Sequence of chain 1.A:
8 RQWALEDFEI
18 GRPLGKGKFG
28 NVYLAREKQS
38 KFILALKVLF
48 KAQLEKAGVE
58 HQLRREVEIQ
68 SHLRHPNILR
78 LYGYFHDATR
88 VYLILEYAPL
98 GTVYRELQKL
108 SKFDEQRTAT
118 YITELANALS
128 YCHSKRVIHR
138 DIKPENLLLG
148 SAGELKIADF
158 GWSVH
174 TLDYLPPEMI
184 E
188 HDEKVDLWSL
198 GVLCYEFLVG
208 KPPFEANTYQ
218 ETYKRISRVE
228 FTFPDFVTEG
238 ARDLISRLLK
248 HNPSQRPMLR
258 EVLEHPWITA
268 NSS

The protein below binds the small molecule below.
Small molecule (SMILES): Cc1cc(CN2CCN(c3c(Br)cnc4nc(-c5ccc(N6CCN(C)CC6)cc5)[nH]c34)CC2)no1

Binding-site contacts:
Ligand atom C02 contacts residue ASN28 of chain 1.A at 3.6 Å.
Ligand atom O36 contacts residue ASN28 of chain 1.A at 2.9 Å.
Ligand atom C19 contacts residue ARG102 of chain 1.A at 3.1 Å.
Ligand atom C30 contacts residue GLY98 of chain 1.A at 3.6 Å.
Ligand atom O36 contacts residue GLY24 of chain 1.A at 3.1 Å (h-bond).
Ligand atom C29 contacts residue PRO96 of chain 1.A at 3.3 Å (hydrophobic).
Ligand atom N35 contacts residue LYS23 of chain 1.A at 3.5 Å (salt-bridge).
Ligand atom C13 contacts residue ALA95 of chain 1.A at 3.5 Å (hydrophobic).
Ligand atom C01 contacts residue ASN28 of chain 1.A at 3.3 Å.
Ligand atom C13 contacts residue ALA42 of chain 1.A at 3.6 Å (hydrophobic).
Ligand atom C13 contacts residue TYR94 of chain 1.A at 3.7 Å (hydrophobic).
Ligand atom C20 contacts residue ARG102 of chain 1.A at 2.9 Å.
Ligand atom N16 contacts residue ALA95 of chain 1.A at 2.5 Å (h-bond).
Ligand atom C13 contacts residue GLU93 of chain 1.A at 3.6 Å.
Ligand atom C01 contacts residue GLY27 of chain 1.A at 3.7 Å.
Ligand atom C18 contacts residue GLY98 of chain 1.A at 3.4 Å.
Ligand atom C11 contacts residue ALA42 of chain 1.A at 3.8 Å (hydrophobic).
Ligand atom N35 contacts residue GLY22 of chain 1.A at 3.2 Å.
Ligand atom N14 contacts residue ALA95 of chain 1.A at 2.7 Å (h-bond).
Ligand atom N31 contacts residue LEU21 of chain 1.A at 3.6 Å.
Ligand atom C33 contacts residue VAL29 of chain 1.A at 3.8 Å (hydrophobic).
Ligand atom C21 contacts residue ARG102 of chain 1.A at 3.8 Å.
Ligand atom C23 contacts residue ARG102 of chain 1.A at 3.2 Å.
Ligand atom C15 contacts residue ALA95 of chain 1.A at 3.2 Å (hydrophobic).
Ligand atom C23 contacts residue ARG19 of chain 1.A at 3.3 Å.
Ligand atom N35 contacts residue GLY24 of chain 1.A at 3.8 Å.
Ligand atom O36 contacts residue GLY22 of chain 1.A at 3.6 Å.
Ligand atom N35 contacts residue VAL29 of chain 1.A at 3.8 Å.
Ligand atom C34 contacts residue GLY22 of chain 1.A at 3.8 Å.
Ligand atom C17 contacts residue GLY98 of chain 1.A at 3.8 Å.
Ligand atom O36 contacts residue VAL29 of chain 1.A at 3.3 Å (h-bond).
Ligand atom C19 contacts residue GLY98 of chain 1.A at 3.8 Å.
Ligand atom C02 contacts residue GLY24 of chain 1.A at 3.7 Å.
Ligand atom C30 contacts residue PRO96 of chain 1.A at 3.2 Å (hydrophobic).
Ligand atom C17 contacts residue ALA95 of chain 1.A at 3.6 Å (hydrophobic).
Ligand atom C20 contacts residue ARG19 of chain 1.A at 3.8 Å.
Ligand atom N22 contacts residue ARG102 of chain 1.A at 3.7 Å.
Ligand atom O36 contacts residue LYS23 of chain 1.A at 3.6 Å.
Ligand atom C33 contacts residue LEU21 of chain 1.A at 3.2 Å (hydrophobic).
Ligand atom N14 contacts residue TYR94 of chain 1.A at 3.6 Å.